This protein binds this small molecule.
Small molecule (SMILES): CCC/C=N\O

Sequence of chain 1.C:
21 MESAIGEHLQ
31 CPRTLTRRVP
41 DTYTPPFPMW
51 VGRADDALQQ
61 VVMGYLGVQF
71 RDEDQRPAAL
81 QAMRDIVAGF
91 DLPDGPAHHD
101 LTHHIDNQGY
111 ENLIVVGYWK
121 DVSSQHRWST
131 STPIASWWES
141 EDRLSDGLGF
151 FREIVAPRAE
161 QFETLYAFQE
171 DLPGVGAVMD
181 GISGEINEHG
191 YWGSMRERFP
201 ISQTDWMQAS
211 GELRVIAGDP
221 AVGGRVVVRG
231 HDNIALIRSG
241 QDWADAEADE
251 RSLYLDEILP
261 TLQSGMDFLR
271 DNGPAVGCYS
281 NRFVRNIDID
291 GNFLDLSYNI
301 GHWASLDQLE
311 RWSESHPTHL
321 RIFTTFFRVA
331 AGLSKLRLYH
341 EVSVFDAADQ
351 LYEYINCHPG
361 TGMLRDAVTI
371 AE

Binding-site contacts:
Ligand atom N1 contacts residue HIS340 of chain 1.C at 3.6 Å.
Ligand atom C1 contacts residue SER239 of chain 1.C at 3.8 Å.
Ligand atom C3 contacts residue TYR339 of chain 1.C at 3.8 Å (hydrophobic).
Ligand atom C2 contacts residue TYR339 of chain 1.C at 3.5 Å (hydrophobic).
Ligand atom C1 contacts residue HIS340 of chain 1.C at 3.9 Å.
Ligand atom N1 contacts residue HEM1 of chain 1.M at 2.0 Å.
Ligand atom C3 contacts residue LEU338 of chain 1.C at 4.1 Å (hydrophobic).
Ligand atom C4 contacts residue HEM1 of chain 1.M at 4.0 Å.
Ligand atom O1 contacts residue SER239 of chain 1.C at 2.8 Å (h-bond).
Ligand atom C4 contacts residue LEU165 of chain 1.C at 3.7 Å (hydrophobic).
Ligand atom C4 contacts residue HIS340 of chain 1.C at 4.5 Å.
Ligand atom C2 contacts residue HEM1 of chain 1.M at 4.4 Å.
Ligand atom C1 contacts residue HEM1 of chain 1.M at 2.9 Å.
Ligand atom N1 contacts residue HIS319 of chain 1.C at 3.9 Å.
Ligand atom C3 contacts residue MET49 of chain 1.C at 4.4 Å (hydrophobic).
Ligand atom N1 contacts residue SER239 of chain 1.C at 3.4 Å (h-bond).
Ligand atom C4 contacts residue MET49 of chain 1.C at 3.5 Å (hydrophobic).
Ligand atom C2 contacts residue SER239 of chain 1.C at 3.7 Å.
Ligand atom O1 contacts residue ILE237 of chain 1.C at 4.2 Å.
Ligand atom C2 contacts residue HIS340 of chain 1.C at 3.5 Å.
Ligand atom C3 contacts residue HIS340 of chain 1.C at 4.2 Å.
Ligand atom O1 contacts residue HIS340 of chain 1.C at 2.7 Å (h-bond).
Ligand atom O1 contacts residue HEM1 of chain 1.M at 2.7 Å (h-bond).